Binding-site contacts:
Ligand atom C7 contacts residue GLU294 of chain 1.A at 3.6 Å.
Ligand atom C4 contacts residue THR183 of chain 1.A at 4.2 Å.
Ligand atom C3 contacts residue GLU294 of chain 1.A at 3.3 Å.
Ligand atom C1 contacts residue THR183 of chain 1.A at 3.2 Å.
Ligand atom C8 contacts residue ASN181 of chain 1.A at 4.2 Å.
Ligand atom C2 contacts residue GLU294 of chain 1.A at 3.7 Å.
Ligand atom O7 contacts residue ASN234 of chain 1.A at 4.3 Å.
Ligand atom O3 contacts residue GLU294 of chain 1.A at 2.9 Å (salt-bridge).
Ligand atom C6 contacts residue GLU271 of chain 1.A at 3.4 Å.
Ligand atom C6 contacts residue THR183 of chain 1.A at 4.5 Å.
Ligand atom C1 contacts residue GLN270 of chain 1.A at 4.2 Å.
Ligand atom C8 contacts residue PHE184 of chain 1.A at 3.9 Å (hydrophobic).
Ligand atom C8 contacts residue GLU294 of chain 1.A at 3.6 Å.
Ligand atom O7 contacts residue ASN181 of chain 1.A at 3.3 Å (h-bond).
Ligand atom N2 contacts residue ASN181 of chain 1.A at 2.8 Å (h-bond).
Ligand atom C6 contacts residue GLN270 of chain 1.A at 3.8 Å.
Ligand atom O6 contacts residue GLU271 of chain 1.A at 2.6 Å (salt-bridge).
Ligand atom C2 contacts residue THR183 of chain 1.A at 4.0 Å.
Ligand atom C1 contacts residue ASN181 of chain 1.A at 1.4 Å.
Ligand atom N2 contacts residue GLU271 of chain 1.A at 4.5 Å.
Ligand atom C5 contacts residue GLN270 of chain 1.A at 4.4 Å.
Ligand atom N2 contacts residue THR183 of chain 1.A at 4.1 Å.
Ligand atom C7 contacts residue ASN181 of chain 1.A at 3.2 Å.
Ligand atom C3 contacts residue THR183 of chain 1.A at 3.9 Å.
Ligand atom C8 contacts residue ASN234 of chain 1.A at 4.0 Å.
Ligand atom C5 contacts residue ASN181 of chain 1.A at 3.6 Å.
Ligand atom N2 contacts residue GLU294 of chain 1.A at 2.9 Å (salt-bridge).
Ligand atom C5 contacts residue THR183 of chain 1.A at 3.5 Å.
Ligand atom O5 contacts residue THR183 of chain 1.A at 3.6 Å.
Ligand atom O7 contacts residue THR183 of chain 1.A at 4.4 Å.
Ligand atom C4 contacts residue ASN181 of chain 1.A at 4.2 Å.
Ligand atom O5 contacts residue GLN270 of chain 1.A at 3.6 Å.
Ligand atom O5 contacts residue ASN181 of chain 1.A at 2.4 Å (h-bond).
Ligand atom C3 contacts residue ASN181 of chain 1.A at 3.8 Å.
Ligand atom C8 contacts residue TYR292 of chain 1.A at 3.6 Å (hydrophobic).
Ligand atom O6 contacts residue GLN270 of chain 1.A at 3.7 Å.
Ligand atom C2 contacts residue ASN181 of chain 1.A at 2.4 Å.

The small molecule below binds the protein below.
Small molecule (SMILES): CC(=O)N[C@H]1[C@H](O[C@H]2[C@H](O)[C@@H](NC(C)=O)CO[C@@H]2CO)O[C@H](CO)[C@@H](O)[C@@H]1O

Sequence of chain 1.A:
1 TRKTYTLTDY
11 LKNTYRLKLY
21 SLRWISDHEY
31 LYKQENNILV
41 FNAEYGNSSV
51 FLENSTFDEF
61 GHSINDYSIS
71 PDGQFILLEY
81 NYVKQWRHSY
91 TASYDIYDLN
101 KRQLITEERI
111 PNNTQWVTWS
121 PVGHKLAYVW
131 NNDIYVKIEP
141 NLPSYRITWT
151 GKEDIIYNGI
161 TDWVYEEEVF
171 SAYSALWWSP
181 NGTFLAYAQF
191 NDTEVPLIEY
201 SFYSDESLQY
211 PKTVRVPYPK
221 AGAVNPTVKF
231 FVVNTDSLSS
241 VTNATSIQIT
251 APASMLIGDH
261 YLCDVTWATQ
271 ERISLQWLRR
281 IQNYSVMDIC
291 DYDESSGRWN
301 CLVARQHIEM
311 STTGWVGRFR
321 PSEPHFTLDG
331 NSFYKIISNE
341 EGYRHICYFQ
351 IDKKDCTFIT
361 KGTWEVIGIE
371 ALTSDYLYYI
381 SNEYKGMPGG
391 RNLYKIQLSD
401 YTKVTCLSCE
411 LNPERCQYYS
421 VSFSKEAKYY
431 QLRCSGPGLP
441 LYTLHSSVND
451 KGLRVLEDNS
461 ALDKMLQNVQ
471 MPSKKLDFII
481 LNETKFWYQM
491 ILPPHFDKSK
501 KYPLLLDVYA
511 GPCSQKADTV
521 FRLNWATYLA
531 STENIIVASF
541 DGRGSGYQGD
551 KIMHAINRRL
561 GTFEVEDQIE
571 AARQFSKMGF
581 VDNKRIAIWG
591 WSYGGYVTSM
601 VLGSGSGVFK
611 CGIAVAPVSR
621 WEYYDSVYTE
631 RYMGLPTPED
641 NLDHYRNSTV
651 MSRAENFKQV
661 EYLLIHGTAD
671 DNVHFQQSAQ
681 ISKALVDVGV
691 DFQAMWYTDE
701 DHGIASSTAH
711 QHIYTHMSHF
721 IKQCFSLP